Sequence of chain 3.A:
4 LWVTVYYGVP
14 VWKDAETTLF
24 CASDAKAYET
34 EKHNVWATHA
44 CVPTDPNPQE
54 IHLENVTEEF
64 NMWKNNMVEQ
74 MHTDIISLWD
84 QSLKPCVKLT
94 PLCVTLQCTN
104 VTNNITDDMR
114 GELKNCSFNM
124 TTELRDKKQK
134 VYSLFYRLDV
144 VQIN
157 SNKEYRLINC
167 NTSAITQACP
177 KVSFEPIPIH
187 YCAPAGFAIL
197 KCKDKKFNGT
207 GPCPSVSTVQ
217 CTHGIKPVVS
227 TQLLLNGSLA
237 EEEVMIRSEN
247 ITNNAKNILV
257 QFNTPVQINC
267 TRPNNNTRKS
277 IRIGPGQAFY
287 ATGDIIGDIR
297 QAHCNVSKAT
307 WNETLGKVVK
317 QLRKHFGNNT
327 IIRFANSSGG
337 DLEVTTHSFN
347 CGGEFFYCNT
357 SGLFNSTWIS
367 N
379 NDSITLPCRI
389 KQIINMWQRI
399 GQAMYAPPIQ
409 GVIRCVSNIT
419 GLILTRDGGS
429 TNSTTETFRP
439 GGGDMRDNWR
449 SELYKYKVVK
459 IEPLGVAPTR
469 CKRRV

The small molecule below binds the protein below.
Small molecule (SMILES): CC(=O)N[C@H]1[C@H](O[C@H]2[C@H](O)[C@@H](NC(C)=O)CO[C@@H]2CO)O[C@H](CO)[C@@H](O)[C@@H]1O

Sequence of chain 1.A:
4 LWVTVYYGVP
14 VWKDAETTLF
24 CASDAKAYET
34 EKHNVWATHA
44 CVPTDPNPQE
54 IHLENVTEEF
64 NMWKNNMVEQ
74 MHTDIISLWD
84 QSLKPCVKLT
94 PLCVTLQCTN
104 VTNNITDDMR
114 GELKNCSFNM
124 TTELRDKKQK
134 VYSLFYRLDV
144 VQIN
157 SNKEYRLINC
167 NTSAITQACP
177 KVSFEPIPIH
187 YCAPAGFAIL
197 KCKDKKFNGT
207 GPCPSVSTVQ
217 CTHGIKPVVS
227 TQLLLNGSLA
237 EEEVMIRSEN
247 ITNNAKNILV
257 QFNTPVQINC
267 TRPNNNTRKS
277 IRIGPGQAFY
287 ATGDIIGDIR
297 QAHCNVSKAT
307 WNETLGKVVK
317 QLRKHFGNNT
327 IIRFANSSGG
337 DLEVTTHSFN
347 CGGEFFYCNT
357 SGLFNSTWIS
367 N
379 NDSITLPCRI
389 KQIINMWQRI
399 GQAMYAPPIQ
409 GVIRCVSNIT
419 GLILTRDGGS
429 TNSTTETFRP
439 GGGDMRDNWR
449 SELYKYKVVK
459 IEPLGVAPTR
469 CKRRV

Binding-site contacts:
Ligand atom C3 contacts residue ASN167 of chain 1.A at 3.8 Å.
Ligand atom C8 contacts residue VAL144 of chain 1.A at 4.1 Å (hydrophobic).
Ligand atom C5 contacts residue ASN167 of chain 1.A at 3.7 Å.
Ligand atom C1 contacts residue ARG162 of chain 1.A at 3.9 Å.
Ligand atom O7 contacts residue ARG278 of chain 3.A at 4.3 Å.
Ligand atom C8 contacts residue ARG278 of chain 3.A at 3.9 Å.
Ligand atom C4 contacts residue ASN167 of chain 1.A at 4.2 Å.
Ligand atom C6 contacts residue VAL144 of chain 1.A at 3.7 Å (hydrophobic).
Ligand atom C8 contacts residue ASN167 of chain 1.A at 3.3 Å.
Ligand atom O5 contacts residue ARG162 of chain 1.A at 3.5 Å (salt-bridge).
Ligand atom C7 contacts residue ARG278 of chain 3.A at 4.5 Å.
Ligand atom C2 contacts residue ASN167 of chain 1.A at 2.4 Å.
Ligand atom N2 contacts residue ASN167 of chain 1.A at 2.8 Å (h-bond).
Ligand atom O7 contacts residue ASN167 of chain 1.A at 4.2 Å.
Ligand atom O6 contacts residue VAL144 of chain 1.A at 3.5 Å.
Ligand atom C7 contacts residue ASN167 of chain 1.A at 3.3 Å.
Ligand atom O5 contacts residue ASN167 of chain 1.A at 2.4 Å (h-bond).
Ligand atom C1 contacts residue ASN167 of chain 1.A at 1.4 Å.